Binding-site contacts:
Ligand atom N8 contacts residue ASP193 of chain 1.A at 3.6 Å.
Ligand atom C13 contacts residue LEU182 of chain 1.A at 3.6 Å (hydrophobic).
Ligand atom N18 contacts residue ALA108 of chain 1.A at 3.9 Å.
Ligand atom C10 contacts residue VAL39 of chain 1.A at 3.8 Å (hydrophobic).
Ligand atom N9 contacts residue LYS59 of chain 1.A at 3.8 Å.
Ligand atom N12 contacts residue LEU182 of chain 1.A at 3.6 Å.
Ligand atom C21 contacts residue SER112 of chain 1.A at 3.7 Å.
Ligand atom N9 contacts residue GLU76 of chain 1.A at 3.8 Å.
Ligand atom C5 contacts residue LYS59 of chain 1.A at 3.6 Å.
Ligand atom C23 contacts residue GLY32 of chain 1.A at 3.7 Å.
Ligand atom C15 contacts residue LEU31 of chain 1.A at 3.9 Å (hydrophobic).
Ligand atom C6 contacts residue LYS59 of chain 1.A at 3.4 Å.
Ligand atom O1 contacts residue VAL105 of chain 1.A at 3.3 Å.
Ligand atom C22 contacts residue GLY32 of chain 1.A at 3.5 Å.
Ligand atom N18 contacts residue ALA57 of chain 1.A at 3.2 Å.
Ligand atom C7 contacts residue LEU80 of chain 1.A at 3.7 Å (hydrophobic).
Ligand atom C7 contacts residue VAL105 of chain 1.A at 3.8 Å (hydrophobic).
Ligand atom C19 contacts residue LEU182 of chain 1.A at 3.7 Å (hydrophobic).
Ligand atom N9 contacts residue ASP193 of chain 1.A at 3.2 Å (salt-bridge).
Ligand atom C6 contacts residue GLU76 of chain 1.A at 3.5 Å.
Ligand atom N3 contacts residue VAL39 of chain 1.A at 3.9 Å.
Ligand atom C21 contacts residue LEU182 of chain 1.A at 3.7 Å (hydrophobic).
Ligand atom C4 contacts residue LYS59 of chain 1.A at 3.9 Å.
Ligand atom C11 contacts residue LEU182 of chain 1.A at 3.7 Å (hydrophobic).
Ligand atom C17 contacts residue ALA108 of chain 1.A at 3.9 Å (hydrophobic).
Ligand atom N8 contacts residue GLU76 of chain 1.A at 2.7 Å (salt-bridge).
Ligand atom C17 contacts residue ALA57 of chain 1.A at 3.6 Å (hydrophobic).
Ligand atom N8 contacts residue LYS59 of chain 1.A at 3.5 Å.
Ligand atom C2 contacts residue LEU182 of chain 1.A at 3.8 Å (hydrophobic).
Ligand atom N9 contacts residue SER192 of chain 1.A at 3.8 Å.
Ligand atom N18 contacts residue LEU182 of chain 1.A at 3.8 Å.
Ligand atom C23 contacts residue PHE36 of chain 1.A at 3.8 Å (hydrophobic).
Ligand atom C10 contacts residue LEU182 of chain 1.A at 3.7 Å (hydrophobic).
Ligand atom C15 contacts residue ALA108 of chain 1.A at 3.2 Å (hydrophobic).
Ligand atom C11 contacts residue VAL39 of chain 1.A at 3.8 Å (hydrophobic).
Ligand atom C7 contacts residue GLU76 of chain 1.A at 3.6 Å.
Ligand atom C22 contacts residue LEU31 of chain 1.A at 3.4 Å (hydrophobic).
Ligand atom N16 contacts residue ALA108 of chain 1.A at 3.0 Å (h-bond).
Ligand atom N18 contacts residue GLU106 of chain 1.A at 2.8 Å (salt-bridge).
Ligand atom C17 contacts residue LEU182 of chain 1.A at 3.8 Å (hydrophobic).

This protein binds this small molecule.
Small molecule (SMILES): Cc1cc(NC(=O)c2cn(C3(C)CC3)c3ncnc(N)c23)n[nH]1

Sequence of chain 1.A:
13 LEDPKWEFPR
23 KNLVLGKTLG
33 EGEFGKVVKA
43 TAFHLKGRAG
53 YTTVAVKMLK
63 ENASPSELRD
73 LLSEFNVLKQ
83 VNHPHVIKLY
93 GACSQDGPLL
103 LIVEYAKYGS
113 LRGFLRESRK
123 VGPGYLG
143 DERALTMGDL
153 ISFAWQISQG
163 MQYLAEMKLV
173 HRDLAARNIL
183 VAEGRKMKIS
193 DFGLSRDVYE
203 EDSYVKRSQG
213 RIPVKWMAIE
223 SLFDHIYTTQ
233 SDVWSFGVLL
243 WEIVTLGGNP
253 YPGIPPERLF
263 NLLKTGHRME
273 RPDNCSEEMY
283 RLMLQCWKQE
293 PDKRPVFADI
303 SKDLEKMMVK